Sequence of chain 3.A:
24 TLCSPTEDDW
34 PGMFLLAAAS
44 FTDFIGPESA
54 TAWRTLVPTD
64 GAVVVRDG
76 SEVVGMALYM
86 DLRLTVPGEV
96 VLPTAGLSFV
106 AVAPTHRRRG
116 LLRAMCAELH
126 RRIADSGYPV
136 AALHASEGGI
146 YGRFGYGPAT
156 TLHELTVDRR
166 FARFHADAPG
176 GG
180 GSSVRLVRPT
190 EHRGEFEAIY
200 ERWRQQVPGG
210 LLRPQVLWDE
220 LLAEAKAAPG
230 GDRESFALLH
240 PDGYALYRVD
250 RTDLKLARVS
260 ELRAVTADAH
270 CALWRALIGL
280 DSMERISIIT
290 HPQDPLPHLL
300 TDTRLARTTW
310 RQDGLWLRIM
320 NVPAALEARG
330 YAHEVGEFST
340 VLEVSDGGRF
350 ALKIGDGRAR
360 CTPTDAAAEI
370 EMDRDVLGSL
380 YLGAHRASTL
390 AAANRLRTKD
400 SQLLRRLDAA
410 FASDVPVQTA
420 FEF

Binding-site contacts:
Ligand atom C05 contacts residue TRP56 of chain 3.A at 3.7 Å (hydrophobic).
Ligand atom C06 contacts residue ILE48 of chain 3.A at 3.9 Å (hydrophobic).
Ligand atom C21 contacts residue ASP46 of chain 3.A at 3.3 Å.
Ligand atom C02 contacts residue LEU83 of chain 3.A at 3.9 Å (hydrophobic).
Ligand atom C02 contacts residue TRP56 of chain 3.A at 3.9 Å (hydrophobic).
Ligand atom C03 contacts residue TRP56 of chain 3.A at 4.0 Å (hydrophobic).
Ligand atom O23 contacts residue ILE48 of chain 3.A at 3.5 Å.
Ligand atom C25 contacts residue MET85 of chain 3.A at 4.0 Å (hydrophobic).
Ligand atom F01 contacts residue ALA53 of chain 3.A at 4.1 Å.
Ligand atom F01 contacts residue ARG57 of chain 3.A at 3.4 Å.
Ligand atom C05 contacts residue PHE104 of chain 3.A at 3.7 Å (hydrophobic).
Ligand atom C24 contacts residue TRP56 of chain 3.A at 3.6 Å (hydrophobic).
Ligand atom C03 contacts residue PHE104 of chain 3.A at 4.0 Å (hydrophobic).
Ligand atom C22 contacts residue ILE48 of chain 3.A at 4.0 Å (hydrophobic).
Ligand atom C09 contacts residue TRP56 of chain 3.A at 3.9 Å (hydrophobic).
Ligand atom C03 contacts residue ALA53 of chain 3.A at 3.4 Å (hydrophobic).
Ligand atom C07 contacts residue TRP56 of chain 3.A at 3.7 Å (hydrophobic).
Ligand atom C25 contacts residue TRP56 of chain 3.A at 3.7 Å (hydrophobic).
Ligand atom O23 contacts residue PHE104 of chain 3.A at 3.7 Å.
Ligand atom F01 contacts residue TRP56 of chain 3.A at 4.1 Å.
Ligand atom C08 contacts residue PHE422 of chain 3.A at 3.6 Å (hydrophobic).
Ligand atom C11 contacts residue GLU421 of chain 3.A at 3.4 Å.
Ligand atom F01 contacts residue LEU83 of chain 3.A at 3.5 Å.
Ligand atom C22 contacts residue GOL1 of chain 3.K at 3.0 Å.
Ligand atom C24 contacts residue MET85 of chain 3.A at 4.0 Å (hydrophobic).
Ligand atom C08 contacts residue GOL1 of chain 3.K at 3.6 Å.
Ligand atom F01 contacts residue TRP33 of chain 3.A at 3.9 Å.
Ligand atom C02 contacts residue ARG57 of chain 3.A at 3.9 Å.
Ligand atom C04 contacts residue PHE104 of chain 3.A at 3.4 Å (hydrophobic).
Ligand atom F01 contacts residue VAL60 of chain 3.A at 3.4 Å.
Ligand atom C07 contacts residue SER103 of chain 3.A at 3.7 Å.
Ligand atom C07 contacts residue PHE422 of chain 3.A at 3.7 Å (hydrophobic).
Ligand atom N10 contacts residue GOL1 of chain 3.K at 4.1 Å.
Ligand atom C21 contacts residue GOL1 of chain 3.K at 3.8 Å.
Ligand atom C04 contacts residue ALA53 of chain 3.A at 3.9 Å (hydrophobic).
Ligand atom C04 contacts residue TRP56 of chain 3.A at 3.9 Å (hydrophobic).
Ligand atom C24 contacts residue SER103 of chain 3.A at 3.9 Å.
Ligand atom C02 contacts residue ALA53 of chain 3.A at 4.0 Å (hydrophobic).
Ligand atom C06 contacts residue PHE104 of chain 3.A at 4.0 Å (hydrophobic).
Ligand atom C25 contacts residue LEU83 of chain 3.A at 3.8 Å (hydrophobic).

A protein and the small-molecule ligand that binds it are described below.
Small molecule (SMILES): O=C(CCCN1CC=C(c2ccc(Cl)cc2)CC1)c1ccc(F)cc1